Binding-site contacts:
Ligand atom C7 contacts residue ASN287 of chain 1.A at 4.0 Å.
Ligand atom C4 contacts residue ASN287 of chain 1.A at 4.0 Å.
Ligand atom O7 contacts residue ASN287 of chain 1.A at 4.1 Å.
Ligand atom C1 contacts residue ASN287 of chain 1.A at 1.4 Å.
Ligand atom C5 contacts residue ASN287 of chain 1.A at 3.6 Å.
Ligand atom N2 contacts residue ASN287 of chain 1.A at 3.1 Å (h-bond).
Ligand atom O5 contacts residue ASN287 of chain 1.A at 2.3 Å (h-bond).
Ligand atom C7 contacts residue HIS312 of chain 1.A at 3.7 Å.
Ligand atom C8 contacts residue HIS312 of chain 1.A at 3.3 Å.
Ligand atom O7 contacts residue HIS312 of chain 1.A at 3.5 Å (h-bond).
Ligand atom C3 contacts residue ASN287 of chain 1.A at 3.8 Å.
Ligand atom C2 contacts residue ASN287 of chain 1.A at 2.4 Å.

Sequence of chain 1.A:
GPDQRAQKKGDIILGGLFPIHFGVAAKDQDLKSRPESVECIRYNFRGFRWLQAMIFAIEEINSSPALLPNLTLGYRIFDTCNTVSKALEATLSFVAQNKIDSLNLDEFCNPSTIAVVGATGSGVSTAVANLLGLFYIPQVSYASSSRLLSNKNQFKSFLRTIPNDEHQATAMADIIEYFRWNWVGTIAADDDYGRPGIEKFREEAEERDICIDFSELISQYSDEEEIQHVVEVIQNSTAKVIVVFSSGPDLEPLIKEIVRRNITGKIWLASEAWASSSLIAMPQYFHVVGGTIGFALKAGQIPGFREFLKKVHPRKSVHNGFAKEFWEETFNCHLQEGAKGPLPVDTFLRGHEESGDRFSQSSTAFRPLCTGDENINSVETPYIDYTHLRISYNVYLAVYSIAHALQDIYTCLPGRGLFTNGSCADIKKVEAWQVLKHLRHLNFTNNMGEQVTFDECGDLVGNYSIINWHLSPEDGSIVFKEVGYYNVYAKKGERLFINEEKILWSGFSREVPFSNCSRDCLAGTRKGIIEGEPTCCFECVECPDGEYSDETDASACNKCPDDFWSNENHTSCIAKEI

This protein binds this small molecule.
Small molecule (SMILES): CC(=O)N[C@@H]1[C@@H](O)[C@H](O)[C@@H](CO)O[C@H]1O